Binding-site contacts:
Ligand atom C7 contacts residue ASN109 of chain 1.C at 3.3 Å.
Ligand atom C2 contacts residue ASN109 of chain 1.C at 2.5 Å.
Ligand atom O5 contacts residue HIS113 of chain 1.C at 3.5 Å.
Ligand atom C8 contacts residue SER111 of chain 1.C at 4.1 Å.
Ligand atom C2 contacts residue SER111 of chain 1.C at 3.4 Å.
Ligand atom C1 contacts residue SER111 of chain 1.C at 3.5 Å.
Ligand atom C8 contacts residue SER110 of chain 1.C at 3.0 Å.
Ligand atom C5 contacts residue HIS113 of chain 1.C at 3.6 Å.
Ligand atom C5 contacts residue ASN109 of chain 1.C at 3.7 Å.
Ligand atom C4 contacts residue ASN109 of chain 1.C at 4.3 Å.
Ligand atom C3 contacts residue SER111 of chain 1.C at 3.4 Å.
Ligand atom C8 contacts residue TYR31 of chain 1.C at 3.6 Å (hydrophobic).
Ligand atom O7 contacts residue THR60 of chain 1.C at 4.2 Å.
Ligand atom C8 contacts residue ASN109 of chain 1.C at 4.5 Å.
Ligand atom O5 contacts residue ASN109 of chain 1.C at 2.4 Å (h-bond).
Ligand atom C1 contacts residue HIS113 of chain 1.C at 3.6 Å.
Ligand atom O7 contacts residue ASN109 of chain 1.C at 3.4 Å (h-bond).
Ligand atom N2 contacts residue ASN109 of chain 1.C at 2.9 Å (h-bond).
Ligand atom C7 contacts residue SER110 of chain 1.C at 4.1 Å.
Ligand atom O3 contacts residue SER111 of chain 1.C at 4.1 Å.
Ligand atom N2 contacts residue SER111 of chain 1.C at 2.9 Å (h-bond).
Ligand atom C8 contacts residue HIS113 of chain 1.C at 3.8 Å.
Ligand atom C3 contacts residue ASN109 of chain 1.C at 3.8 Å.
Ligand atom C7 contacts residue SER111 of chain 1.C at 3.9 Å.
Ligand atom C6 contacts residue HIS113 of chain 1.C at 3.6 Å.
Ligand atom C1 contacts residue ASN109 of chain 1.C at 1.4 Å.

A small-molecule ligand and the protein it binds are described below.
Small molecule (SMILES): CC(=O)N[C@H]1[C@H](O[C@H]2[C@H](O)[C@@H](NC(C)=O)CO[C@@H]2CO)O[C@H](CO)[C@@H](O[C@@H]2O[C@H](CO)[C@@H](O)[C@H](O)[C@@H]2O)[C@@H]1O

Sequence of chain 1.C:
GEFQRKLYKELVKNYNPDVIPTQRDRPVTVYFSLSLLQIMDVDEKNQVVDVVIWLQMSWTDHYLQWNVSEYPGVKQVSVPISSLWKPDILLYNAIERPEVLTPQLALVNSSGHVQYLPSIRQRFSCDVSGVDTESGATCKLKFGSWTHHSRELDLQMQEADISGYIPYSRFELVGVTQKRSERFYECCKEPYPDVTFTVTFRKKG